A protein and the small-molecule ligand that binds it are described below.
Small molecule (SMILES): CC(=O)N[C@@H]1[C@@H](O)[C@H](O)[C@@H](CO)O[C@H]1O

Sequence of chain 2.B:
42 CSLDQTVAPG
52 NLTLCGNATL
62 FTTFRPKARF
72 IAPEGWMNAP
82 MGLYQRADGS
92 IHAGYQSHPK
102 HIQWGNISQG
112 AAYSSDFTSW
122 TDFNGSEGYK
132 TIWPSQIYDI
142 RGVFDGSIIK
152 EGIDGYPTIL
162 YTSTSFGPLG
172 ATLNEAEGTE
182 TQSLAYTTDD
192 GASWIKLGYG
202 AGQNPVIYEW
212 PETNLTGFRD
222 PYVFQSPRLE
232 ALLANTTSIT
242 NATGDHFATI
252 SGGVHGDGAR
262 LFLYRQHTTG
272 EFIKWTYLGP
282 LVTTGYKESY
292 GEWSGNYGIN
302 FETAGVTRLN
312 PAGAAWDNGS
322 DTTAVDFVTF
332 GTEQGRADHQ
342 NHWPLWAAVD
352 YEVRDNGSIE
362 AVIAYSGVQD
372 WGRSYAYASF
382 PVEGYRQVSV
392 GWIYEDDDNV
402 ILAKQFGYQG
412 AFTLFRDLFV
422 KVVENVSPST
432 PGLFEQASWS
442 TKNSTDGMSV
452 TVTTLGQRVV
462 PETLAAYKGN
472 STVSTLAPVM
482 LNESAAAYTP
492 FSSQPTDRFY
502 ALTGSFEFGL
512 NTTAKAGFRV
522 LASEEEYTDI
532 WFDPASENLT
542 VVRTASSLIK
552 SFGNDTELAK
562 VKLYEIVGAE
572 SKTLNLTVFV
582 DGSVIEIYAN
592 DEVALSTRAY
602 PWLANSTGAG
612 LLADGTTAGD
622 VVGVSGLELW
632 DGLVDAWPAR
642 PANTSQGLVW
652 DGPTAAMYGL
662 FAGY

Binding-site contacts:
Ligand atom C5 contacts residue SER646 of chain 2.B at 3.6 Å.
Ligand atom O4 contacts residue ASN58 of chain 2.B at 3.9 Å.
Ligand atom O3 contacts residue THR60 of chain 2.B at 4.3 Å.
Ligand atom C8 contacts residue ALA59 of chain 2.B at 3.8 Å (hydrophobic).
Ligand atom C7 contacts residue ASN644 of chain 2.B at 3.3 Å.
Ligand atom C6 contacts residue SER646 of chain 2.B at 3.8 Å.
Ligand atom C2 contacts residue ASN644 of chain 2.B at 2.5 Å.
Ligand atom N2 contacts residue ALA59 of chain 2.B at 2.8 Å (h-bond).
Ligand atom O7 contacts residue ASN644 of chain 2.B at 3.1 Å (h-bond).
Ligand atom O6 contacts residue SER646 of chain 2.B at 4.2 Å.
Ligand atom O5 contacts residue SER646 of chain 2.B at 3.7 Å.
Ligand atom O5 contacts residue ASN644 of chain 2.B at 2.3 Å (h-bond).
Ligand atom N2 contacts residue ASN644 of chain 2.B at 3.0 Å (h-bond).
Ligand atom C5 contacts residue ALA59 of chain 2.B at 4.5 Å (hydrophobic).
Ligand atom C3 contacts residue ASN58 of chain 2.B at 4.0 Å.
Ligand atom C7 contacts residue ALA59 of chain 2.B at 3.7 Å (hydrophobic).
Ligand atom C3 contacts residue ASN644 of chain 2.B at 3.8 Å.
Ligand atom C3 contacts residue ALA59 of chain 2.B at 3.8 Å (hydrophobic).
Ligand atom O3 contacts residue ASN58 of chain 2.B at 4.1 Å.
Ligand atom C8 contacts residue THR60 of chain 2.B at 3.4 Å.
Ligand atom C5 contacts residue ASN644 of chain 2.B at 3.6 Å.
Ligand atom C6 contacts residue GLY648 of chain 2.B at 4.1 Å.
Ligand atom C1 contacts residue ASN644 of chain 2.B at 1.4 Å.
Ligand atom C7 contacts residue THR60 of chain 2.B at 4.5 Å.
Ligand atom C2 contacts residue ALA59 of chain 2.B at 3.7 Å (hydrophobic).
Ligand atom N2 contacts residue THR60 of chain 2.B at 4.1 Å.
Ligand atom C1 contacts residue SER646 of chain 2.B at 3.9 Å.
Ligand atom C8 contacts residue ASN644 of chain 2.B at 4.4 Å.
Ligand atom O3 contacts residue ALA59 of chain 2.B at 4.3 Å.
Ligand atom C4 contacts residue ASN644 of chain 2.B at 4.1 Å.
Ligand atom C1 contacts residue ALA59 of chain 2.B at 4.1 Å (hydrophobic).